Binding-site contacts:
Ligand atom CB contacts residue TYR99 of chain 1.A at 3.4 Å (hydrophobic).
Ligand atom CD contacts residue ARG62 of chain 1.A at 3.3 Å.
Ligand atom NH2 contacts residue TYR116 of chain 1.A at 3.2 Å (h-bond).
Ligand atom OE1 contacts residue ARG62 of chain 1.A at 3.3 Å (salt-bridge).
Ligand atom N contacts residue TYR99 of chain 1.A at 3.0 Å (h-bond).
Ligand atom CD contacts residue TRP167 of chain 1.A at 3.2 Å (hydrophobic).
Ligand atom N contacts residue TYR7 of chain 1.A at 3.3 Å (h-bond).
Ligand atom CA contacts residue GLN70 of chain 1.A at 3.4 Å.
Ligand atom OXT contacts residue LYS146 of chain 1.A at 3.0 Å (salt-bridge).
Ligand atom O contacts residue ARG62 of chain 1.A at 2.9 Å (salt-bridge).
Ligand atom N contacts residue GLN70 of chain 1.A at 3.3 Å (h-bond).
Ligand atom OG contacts residue GLU76 of chain 1.A at 2.6 Å (salt-bridge).
Ligand atom OXT contacts residue ASN80 of chain 1.A at 2.8 Å (h-bond).
Ligand atom O contacts residue TYR84 of chain 1.A at 2.6 Å (h-bond).
Ligand atom OE2 contacts residue ARG62 of chain 1.A at 3.3 Å (salt-bridge).
Ligand atom N contacts residue TYR7 of chain 1.A at 3.0 Å (h-bond).
Ligand atom OXT contacts residue TYR84 of chain 1.A at 3.2 Å (h-bond).
Ligand atom CE contacts residue TYR116 of chain 1.A at 3.4 Å (hydrophobic).
Ligand atom CB contacts residue ARG156 of chain 1.A at 3.3 Å.
Ligand atom O contacts residue TYR159 of chain 1.A at 2.7 Å (h-bond).
Ligand atom O contacts residue THR143 of chain 1.A at 2.7 Å (h-bond).
Ligand atom OG contacts residue GLN70 of chain 1.A at 3.4 Å (h-bond).
Ligand atom CA contacts residue TYR99 of chain 1.A at 3.4 Å (hydrophobic).
Ligand atom O contacts residue ILE66 of chain 1.A at 3.2 Å.
Ligand atom O contacts residue LYS146 of chain 1.A at 3.0 Å.
Ligand atom OG contacts residue LYS146 of chain 1.A at 2.9 Å (salt-bridge).
Ligand atom NH2 contacts residue TYR99 of chain 1.A at 3.4 Å.
Ligand atom C contacts residue TYR7 of chain 1.A at 3.1 Å (hydrophobic).
Ligand atom CA contacts residue TYR7 of chain 1.A at 3.0 Å (hydrophobic).
Ligand atom N contacts residue GLU152 of chain 1.A at 3.0 Å (salt-bridge).
Ligand atom O contacts residue THR73 of chain 1.A at 3.3 Å.
Ligand atom N contacts residue TYR171 of chain 1.A at 2.7 Å (h-bond).
Ligand atom CB contacts residue GLU76 of chain 1.A at 3.3 Å.
Ligand atom OE2 contacts residue TRP167 of chain 1.A at 3.3 Å (h-bond).
Ligand atom O contacts residue GLN155 of chain 1.A at 3.2 Å (h-bond).
Ligand atom N contacts residue SER77 of chain 1.A at 2.9 Å (h-bond).
Ligand atom C contacts residue TYR84 of chain 1.A at 3.3 Å (hydrophobic).
Ligand atom NH2 contacts residue ASP114 of chain 1.A at 2.9 Å (salt-bridge).
Ligand atom O contacts residue TRP147 of chain 1.A at 3.0 Å (h-bond).
Ligand atom CD contacts residue GLN155 of chain 1.A at 3.2 Å.

The protein below binds the small molecule below.
Small molecule (SMILES): CSCC[C@H](NC(=O)[C@H](CO)NC(=O)[C@H](Cc1cnc[nH]1)NC(=O)[C@H](CO)NC(=O)[C@@H]1CCCN1C(=O)[C@H](COS(=O)(=O)O)NC(=O)[C@H](CCCN=C(N)N)NC(=O)[C@@H]1CCCN1C(=O)[C@@H](N)/C=C/C(=O)O)C(=O)O

Sequence of chain 1.A:
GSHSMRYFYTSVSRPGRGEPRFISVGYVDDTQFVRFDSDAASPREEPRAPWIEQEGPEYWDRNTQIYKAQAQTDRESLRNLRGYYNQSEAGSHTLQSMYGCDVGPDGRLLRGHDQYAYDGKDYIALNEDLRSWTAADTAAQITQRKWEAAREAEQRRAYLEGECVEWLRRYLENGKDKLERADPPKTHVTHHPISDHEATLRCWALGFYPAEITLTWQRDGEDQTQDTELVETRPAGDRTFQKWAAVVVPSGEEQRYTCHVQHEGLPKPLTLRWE